Sequence of chain 1.B:
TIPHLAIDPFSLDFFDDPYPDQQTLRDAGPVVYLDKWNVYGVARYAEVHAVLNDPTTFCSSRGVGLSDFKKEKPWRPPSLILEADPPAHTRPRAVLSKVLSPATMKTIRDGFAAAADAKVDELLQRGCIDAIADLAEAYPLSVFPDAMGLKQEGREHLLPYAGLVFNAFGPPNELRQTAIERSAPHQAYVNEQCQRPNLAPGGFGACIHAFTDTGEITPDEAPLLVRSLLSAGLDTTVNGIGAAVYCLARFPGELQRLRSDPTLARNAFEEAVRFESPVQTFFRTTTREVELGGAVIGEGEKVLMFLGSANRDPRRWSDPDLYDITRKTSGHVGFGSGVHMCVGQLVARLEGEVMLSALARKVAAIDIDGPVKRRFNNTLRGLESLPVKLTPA

A protein and the small-molecule ligand that binds it are described below.
Small molecule (SMILES): COc1ccc(C(N)=O)cc1

Binding-site contacts:
Ligand atom C7 contacts residue ARG392 of chain 1.B at 3.3 Å.
Ligand atom C3 contacts residue LEU176 of chain 1.B at 3.7 Å (hydrophobic).
Ligand atom C5 contacts residue ARG392 of chain 1.B at 3.7 Å.
Ligand atom C4 contacts residue LEU176 of chain 1.B at 4.2 Å (hydrophobic).
Ligand atom C8 contacts residue PRO177 of chain 1.B at 4.1 Å (hydrophobic).
Ligand atom O1 contacts residue GLY180 of chain 1.B at 3.7 Å.
Ligand atom N1 contacts residue ASP252 of chain 1.B at 2.9 Å (salt-bridge).
Ligand atom C8 contacts residue ARG392 of chain 1.B at 4.4 Å.
Ligand atom C7 contacts residue LEU176 of chain 1.B at 4.1 Å (hydrophobic).
Ligand atom O1 contacts residue ASN394 of chain 1.B at 4.3 Å.
Ligand atom C7 contacts residue PRO177 of chain 1.B at 4.1 Å (hydrophobic).
Ligand atom C1 contacts residue ASP252 of chain 1.B at 4.0 Å.
Ligand atom C4 contacts residue GLY180 of chain 1.B at 4.3 Å.
Ligand atom O1 contacts residue ASP252 of chain 1.B at 3.6 Å (salt-bridge).
Ligand atom C6 contacts residue ARG392 of chain 1.B at 3.1 Å.
Ligand atom C5 contacts residue PRO177 of chain 1.B at 3.6 Å (hydrophobic).
Ligand atom C3 contacts residue ARG392 of chain 1.B at 3.2 Å.
Ligand atom C1 contacts residue LEU176 of chain 1.B at 3.9 Å (hydrophobic).
Ligand atom C3 contacts residue GLU154 of chain 1.B at 4.3 Å.
Ligand atom C4 contacts residue ARG392 of chain 1.B at 4.1 Å.
Ligand atom C6 contacts residue LEU176 of chain 1.B at 3.6 Å (hydrophobic).
Ligand atom O2 contacts residue ARG392 of chain 1.B at 3.8 Å.
Ligand atom C4 contacts residue ASP252 of chain 1.B at 3.2 Å.
Ligand atom C2 contacts residue ARG392 of chain 1.B at 4.0 Å.
Ligand atom C2 contacts residue GLY180 of chain 1.B at 4.4 Å.
Ligand atom O2 contacts residue PRO177 of chain 1.B at 4.1 Å.
Ligand atom C5 contacts residue LEU176 of chain 1.B at 4.2 Å (hydrophobic).
Ligand atom C2 contacts residue LEU176 of chain 1.B at 3.9 Å (hydrophobic).
Ligand atom C6 contacts residue GLU154 of chain 1.B at 4.4 Å.
Ligand atom C2 contacts residue PRO177 of chain 1.B at 3.9 Å (hydrophobic).
Ligand atom O1 contacts residue ARG392 of chain 1.B at 4.1 Å.
Ligand atom C1 contacts residue ARG392 of chain 1.B at 3.6 Å.
Ligand atom N1 contacts residue ARG392 of chain 1.B at 4.3 Å.